A protein and the small-molecule ligand that binds it are described below.
Small molecule (SMILES): C[C@H](O)CCO

Binding-site contacts:
Ligand atom C3 contacts residue VAL50 of chain 1.A at 3.9 Å (hydrophobic).
Ligand atom C1 contacts residue ASP99 of chain 1.A at 4.4 Å.
Ligand atom O3 contacts residue TYR104 of chain 1.A at 4.1 Å.
Ligand atom C4 contacts residue ILE57 of chain 1.A at 4.2 Å (hydrophobic).
Ligand atom O3 contacts residue SER52 of chain 1.A at 4.3 Å.
Ligand atom C1 contacts residue VAL50 of chain 1.A at 3.8 Å (hydrophobic).
Ligand atom C2 contacts residue TYR112 of chain 1.A at 4.5 Å (hydrophobic).
Ligand atom O1 contacts residue VAL99 of chain 1.B at 4.3 Å.
Ligand atom O3 contacts residue GLY33 of chain 1.A at 4.5 Å.
Ligand atom O1 contacts residue HIS35 of chain 1.A at 4.3 Å.
Ligand atom O3 contacts residue ASP99 of chain 1.A at 3.9 Å.
Ligand atom C1 contacts residue HIS35 of chain 1.A at 3.9 Å.
Ligand atom C4 contacts residue TYR112 of chain 1.A at 4.2 Å (hydrophobic).
Ligand atom C2 contacts residue ASP99 of chain 1.A at 4.2 Å.
Ligand atom O1 contacts residue TYR112 of chain 1.A at 4.3 Å.
Ligand atom C3 contacts residue ASP99 of chain 1.A at 4.3 Å.
Ligand atom O1 contacts residue TRP92 of chain 1.B at 4.2 Å.

Sequence of chain 1.B:
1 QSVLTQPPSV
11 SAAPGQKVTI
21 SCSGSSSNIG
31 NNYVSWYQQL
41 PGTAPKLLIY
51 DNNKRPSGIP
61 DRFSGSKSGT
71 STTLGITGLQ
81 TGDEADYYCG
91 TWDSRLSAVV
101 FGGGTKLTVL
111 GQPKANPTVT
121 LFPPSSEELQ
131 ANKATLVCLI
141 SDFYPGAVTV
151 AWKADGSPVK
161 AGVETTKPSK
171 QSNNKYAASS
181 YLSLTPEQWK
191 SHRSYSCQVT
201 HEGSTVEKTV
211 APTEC

Sequence of chain 1.A:
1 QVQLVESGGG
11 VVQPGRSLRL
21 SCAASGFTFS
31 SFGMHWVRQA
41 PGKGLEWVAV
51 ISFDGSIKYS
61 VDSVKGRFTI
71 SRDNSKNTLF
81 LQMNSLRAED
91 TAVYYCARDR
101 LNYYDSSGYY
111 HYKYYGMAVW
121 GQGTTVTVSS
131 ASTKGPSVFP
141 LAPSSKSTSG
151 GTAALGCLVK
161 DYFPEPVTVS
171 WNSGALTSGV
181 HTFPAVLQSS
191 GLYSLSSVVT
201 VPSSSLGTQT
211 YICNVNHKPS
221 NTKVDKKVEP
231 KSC